Binding-site contacts:
Ligand atom C1 contacts residue HIS220 of chain 1.A at 4.5 Å.
Ligand atom O7 contacts residue HIS192 of chain 1.A at 3.8 Å.
Ligand atom O5 contacts residue ASN242 of chain 1.A at 2.4 Å (h-bond).
Ligand atom N2 contacts residue GLU217 of chain 1.A at 4.0 Å.
Ligand atom C1 contacts residue ASN242 of chain 1.A at 1.4 Å.
Ligand atom C5 contacts residue ASN242 of chain 1.A at 3.7 Å.
Ligand atom C8 contacts residue TYR219 of chain 1.A at 4.3 Å (hydrophobic).
Ligand atom N2 contacts residue ASN242 of chain 1.A at 2.8 Å (h-bond).
Ligand atom C8 contacts residue GLU217 of chain 1.A at 3.4 Å.
Ligand atom O7 contacts residue ASN242 of chain 1.A at 3.9 Å.
Ligand atom C7 contacts residue GLU217 of chain 1.A at 4.2 Å.
Ligand atom C4 contacts residue ASN242 of chain 1.A at 4.2 Å.
Ligand atom O7 contacts residue HIS220 of chain 1.A at 4.0 Å.
Ligand atom C7 contacts residue ASN242 of chain 1.A at 3.5 Å.
Ligand atom C8 contacts residue TYR218 of chain 1.A at 3.4 Å (hydrophobic).
Ligand atom C3 contacts residue ASN242 of chain 1.A at 3.8 Å.
Ligand atom C2 contacts residue ASN242 of chain 1.A at 2.4 Å.

Sequence of chain 1.A:
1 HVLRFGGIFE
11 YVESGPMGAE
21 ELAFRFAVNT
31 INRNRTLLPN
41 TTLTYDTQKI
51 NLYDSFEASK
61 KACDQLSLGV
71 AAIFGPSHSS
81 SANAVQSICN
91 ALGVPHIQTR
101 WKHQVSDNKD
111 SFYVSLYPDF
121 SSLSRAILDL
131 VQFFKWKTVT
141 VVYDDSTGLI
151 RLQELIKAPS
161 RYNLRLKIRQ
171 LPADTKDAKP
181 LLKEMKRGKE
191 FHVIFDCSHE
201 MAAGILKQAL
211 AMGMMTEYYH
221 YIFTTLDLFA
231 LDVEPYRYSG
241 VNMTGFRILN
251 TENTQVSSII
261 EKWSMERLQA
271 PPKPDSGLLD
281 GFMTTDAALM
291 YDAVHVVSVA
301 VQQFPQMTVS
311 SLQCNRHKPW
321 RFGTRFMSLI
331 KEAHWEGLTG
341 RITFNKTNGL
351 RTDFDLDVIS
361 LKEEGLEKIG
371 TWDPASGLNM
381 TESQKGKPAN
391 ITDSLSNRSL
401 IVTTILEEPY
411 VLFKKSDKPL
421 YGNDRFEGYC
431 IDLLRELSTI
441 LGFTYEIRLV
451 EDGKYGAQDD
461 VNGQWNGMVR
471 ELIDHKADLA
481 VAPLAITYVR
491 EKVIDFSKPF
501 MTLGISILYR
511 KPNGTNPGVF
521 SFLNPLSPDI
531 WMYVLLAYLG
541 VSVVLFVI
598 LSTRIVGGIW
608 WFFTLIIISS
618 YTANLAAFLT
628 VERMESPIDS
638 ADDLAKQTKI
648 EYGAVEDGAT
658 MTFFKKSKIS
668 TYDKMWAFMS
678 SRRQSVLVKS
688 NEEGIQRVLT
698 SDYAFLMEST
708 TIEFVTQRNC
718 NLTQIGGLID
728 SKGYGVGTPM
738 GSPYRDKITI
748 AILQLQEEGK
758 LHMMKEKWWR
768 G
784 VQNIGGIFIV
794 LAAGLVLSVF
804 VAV

A small-molecule ligand and the protein it binds are described below.
Small molecule (SMILES): CC(=O)N[C@H]1[C@H](O[C@H]2[C@H](O)[C@@H](NC(C)=O)CO[C@@H]2CO)O[C@H](CO)[C@@H](O[C@H]2O[C@H](CO[C@H]3O[C@H](CO)[C@@H](O)[C@H](O)[C@@H]3O)[C@@H](O)[C@H](O[C@H]3O[C@H](CO)[C@@H](O)[C@H](O)[C@@H]3O)[C@@H]2O)[C@@H]1O